Binding-site contacts:
Ligand atom O4 contacts residue ZN1 of chain 2.F at 2.3 Å.
Ligand atom C6 contacts residue ALA229 of chain 2.A at 3.7 Å (hydrophobic).
Ligand atom O5 contacts residue HIS131 of chain 2.A at 3.0 Å (h-bond).
Ligand atom C5 contacts residue THR103 of chain 2.A at 3.3 Å.
Ligand atom O5 contacts residue ZN1 of chain 2.F at 2.3 Å.
Ligand atom C4 contacts residue THR103 of chain 2.A at 3.4 Å.
Ligand atom C4 contacts residue ZN1 of chain 2.F at 2.6 Å.
Ligand atom O62 contacts residue PHE104 of chain 2.A at 3.4 Å.
Ligand atom O62 contacts residue ALA229 of chain 2.A at 3.5 Å.
Ligand atom C61 contacts residue PHE104 of chain 2.A at 3.6 Å (hydrophobic).
Ligand atom C4 contacts residue ZN1 of chain 2.E at 3.1 Å.
Ligand atom O62 contacts residue ARG16 of chain 2.A at 2.7 Å (salt-bridge).
Ligand atom C61 contacts residue ARG16 of chain 2.A at 3.4 Å.
Ligand atom O4 contacts residue ASP227 of chain 2.A at 3.2 Å (salt-bridge).
Ligand atom N1 contacts residue PRO243 of chain 2.A at 3.1 Å (h-bond).
Ligand atom C2 contacts residue PRO243 of chain 2.A at 3.7 Å (hydrophobic).
Ligand atom N3 contacts residue PRO243 of chain 2.A at 3.1 Å.
Ligand atom N3 contacts residue VAL201 of chain 2.A at 3.5 Å.
Ligand atom O4 contacts residue HIS14 of chain 2.A at 3.6 Å.
Ligand atom O61 contacts residue ARG16 of chain 2.A at 2.9 Å (salt-bridge).
Ligand atom O61 contacts residue PHE104 of chain 2.A at 3.5 Å.
Ligand atom O61 contacts residue HIS14 of chain 2.A at 3.0 Å.
Ligand atom O62 contacts residue HIS231 of chain 2.A at 3.1 Å (h-bond).
Ligand atom C2 contacts residue ARG202 of chain 2.A at 3.6 Å.
Ligand atom O4 contacts residue HIS155 of chain 2.A at 3.6 Å (h-bond).
Ligand atom O5 contacts residue KCX97 of chain 2.A at 3.6 Å.
Ligand atom N3 contacts residue GLY244 of chain 2.A at 3.0 Å (h-bond).
Ligand atom O4 contacts residue KCX97 of chain 2.A at 2.9 Å (h-bond).
Ligand atom N1 contacts residue GLY244 of chain 2.A at 3.8 Å.
Ligand atom O62 contacts residue PRO243 of chain 2.A at 3.2 Å (h-bond).
Ligand atom O4 contacts residue ZN1 of chain 2.E at 2.0 Å.
Ligand atom C4 contacts residue KCX97 of chain 2.A at 3.5 Å.
Ligand atom O2 contacts residue ARG202 of chain 2.A at 2.8 Å (salt-bridge).
Ligand atom C61 contacts residue ALA229 of chain 2.A at 3.6 Å (hydrophobic).
Ligand atom O61 contacts residue ASN46 of chain 2.A at 2.8 Å (h-bond).
Ligand atom O5 contacts residue THR103 of chain 2.A at 2.6 Å (h-bond).
Ligand atom N3 contacts residue ARG202 of chain 2.A at 3.1 Å (salt-bridge).
Ligand atom O2 contacts residue ASP227 of chain 2.A at 3.0 Å (salt-bridge).
Ligand atom C5 contacts residue ZN1 of chain 2.E at 3.7 Å.
Ligand atom N1 contacts residue ALA229 of chain 2.A at 3.7 Å.

This small molecule binds to this protein.
Small molecule (SMILES): NC(=O)N[C@@H](CC(=O)O)C(=O)O

Sequence of chain 2.A:
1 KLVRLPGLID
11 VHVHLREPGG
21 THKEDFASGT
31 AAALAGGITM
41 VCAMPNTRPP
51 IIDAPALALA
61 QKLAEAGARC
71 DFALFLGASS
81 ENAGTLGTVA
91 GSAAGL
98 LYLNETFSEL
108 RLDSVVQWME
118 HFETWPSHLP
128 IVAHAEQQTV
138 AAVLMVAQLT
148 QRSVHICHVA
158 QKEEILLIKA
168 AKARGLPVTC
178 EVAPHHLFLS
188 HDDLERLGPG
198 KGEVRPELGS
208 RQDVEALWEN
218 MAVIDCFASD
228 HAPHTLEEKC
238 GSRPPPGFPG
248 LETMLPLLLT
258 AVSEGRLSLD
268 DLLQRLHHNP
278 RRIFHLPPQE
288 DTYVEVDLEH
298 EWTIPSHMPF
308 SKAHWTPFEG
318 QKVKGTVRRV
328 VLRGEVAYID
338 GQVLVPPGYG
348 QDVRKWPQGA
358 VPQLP